The small molecule below binds the protein below.
Small molecule (SMILES): CC(=O)N[C@@H]1[C@@H](O)[C@H](O)[C@@H](CO)O[C@H]1O

Sequence of chain 1.A:
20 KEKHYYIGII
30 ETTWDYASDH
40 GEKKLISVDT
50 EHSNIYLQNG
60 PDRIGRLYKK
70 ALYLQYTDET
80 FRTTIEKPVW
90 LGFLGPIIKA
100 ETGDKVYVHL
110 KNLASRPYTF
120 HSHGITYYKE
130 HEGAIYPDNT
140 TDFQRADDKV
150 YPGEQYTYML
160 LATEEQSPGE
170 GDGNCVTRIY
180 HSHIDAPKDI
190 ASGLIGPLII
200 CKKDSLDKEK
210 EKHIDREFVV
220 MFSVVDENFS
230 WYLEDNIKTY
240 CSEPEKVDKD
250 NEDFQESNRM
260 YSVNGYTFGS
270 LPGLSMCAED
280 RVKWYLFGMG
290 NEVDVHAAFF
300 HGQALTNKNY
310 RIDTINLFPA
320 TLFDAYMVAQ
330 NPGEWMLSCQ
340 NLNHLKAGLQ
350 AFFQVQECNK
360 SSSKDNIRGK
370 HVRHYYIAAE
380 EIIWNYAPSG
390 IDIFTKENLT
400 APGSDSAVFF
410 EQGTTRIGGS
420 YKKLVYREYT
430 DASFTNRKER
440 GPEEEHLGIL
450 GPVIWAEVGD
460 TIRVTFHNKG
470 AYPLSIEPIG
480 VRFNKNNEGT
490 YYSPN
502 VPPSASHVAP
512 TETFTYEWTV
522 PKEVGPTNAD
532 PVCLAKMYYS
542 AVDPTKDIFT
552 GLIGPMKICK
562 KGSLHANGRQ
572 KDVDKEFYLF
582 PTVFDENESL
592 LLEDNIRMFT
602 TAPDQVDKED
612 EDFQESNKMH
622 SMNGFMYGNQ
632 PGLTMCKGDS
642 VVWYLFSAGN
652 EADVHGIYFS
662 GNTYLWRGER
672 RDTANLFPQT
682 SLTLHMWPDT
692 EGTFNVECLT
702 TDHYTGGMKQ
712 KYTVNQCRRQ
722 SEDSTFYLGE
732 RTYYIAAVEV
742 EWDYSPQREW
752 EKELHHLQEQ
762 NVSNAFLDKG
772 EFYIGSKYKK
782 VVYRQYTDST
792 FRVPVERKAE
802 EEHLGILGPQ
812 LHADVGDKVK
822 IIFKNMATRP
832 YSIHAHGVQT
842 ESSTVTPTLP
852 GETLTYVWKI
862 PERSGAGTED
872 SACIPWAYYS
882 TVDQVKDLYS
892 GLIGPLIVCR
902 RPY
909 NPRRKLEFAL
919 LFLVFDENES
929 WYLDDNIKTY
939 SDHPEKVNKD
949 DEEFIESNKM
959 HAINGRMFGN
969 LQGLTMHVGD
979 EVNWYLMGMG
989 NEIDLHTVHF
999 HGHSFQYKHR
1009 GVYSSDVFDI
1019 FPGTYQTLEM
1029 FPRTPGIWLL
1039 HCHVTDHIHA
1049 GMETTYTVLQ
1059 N

Binding-site contacts:
Ligand atom C8 contacts residue SER388 of chain 1.A at 3.3 Å.
Ligand atom C8 contacts residue GLY389 of chain 1.A at 3.9 Å.
Ligand atom C2 contacts residue ASN397 of chain 1.A at 2.6 Å.
Ligand atom O5 contacts residue ASN397 of chain 1.A at 2.3 Å (h-bond).
Ligand atom C7 contacts residue ASN397 of chain 1.A at 3.8 Å.
Ligand atom C1 contacts residue THR399 of chain 1.A at 4.4 Å.
Ligand atom C5 contacts residue ASN397 of chain 1.A at 3.7 Å.
Ligand atom N2 contacts residue ASN397 of chain 1.A at 3.1 Å (h-bond).
Ligand atom C1 contacts residue ASN397 of chain 1.A at 1.4 Å.
Ligand atom C3 contacts residue ASN397 of chain 1.A at 3.9 Å.
Ligand atom O7 contacts residue ASN397 of chain 1.A at 4.1 Å.
Ligand atom C7 contacts residue ILE390 of chain 1.A at 4.4 Å (hydrophobic).
Ligand atom C4 contacts residue ASN397 of chain 1.A at 4.3 Å.
Ligand atom C8 contacts residue ILE390 of chain 1.A at 3.6 Å (hydrophobic).